Binding-site contacts:
Ligand atom CAJ contacts residue GLU63 of chain 1.B at 3.7 Å.
Ligand atom CAQ contacts residue GLU63 of chain 1.B at 2.8 Å.
Ligand atom N3 contacts residue MET94 of chain 1.B at 3.1 Å (h-bond).
Ligand atom CAZ contacts residue GLU63 of chain 1.B at 3.4 Å.
Ligand atom CBA contacts residue GLU63 of chain 1.B at 3.2 Å.
Ligand atom CAP contacts residue TYR93 of chain 1.B at 3.5 Å (hydrophobic).
Ligand atom OAF contacts residue ALA156 of chain 1.B at 3.5 Å.
Ligand atom CBG contacts residue ASP157 of chain 1.B at 3.7 Å.
Ligand atom C2 contacts residue ALA46 of chain 1.B at 3.5 Å (hydrophobic).
Ligand atom CAI contacts residue GLU63 of chain 1.B at 3.7 Å.
Ligand atom N1 contacts residue ALA46 of chain 1.B at 3.5 Å.
Ligand atom CBE contacts residue ASP157 of chain 1.B at 3.8 Å.
Ligand atom N1 contacts residue LEU146 of chain 1.B at 3.6 Å.
Ligand atom CBE contacts residue GLU63 of chain 1.B at 3.4 Å.
Ligand atom CAA contacts residue GLY159 of chain 1.B at 3.8 Å.
Ligand atom NAW contacts residue ASP157 of chain 1.B at 3.1 Å (salt-bridge).
Ligand atom NAX contacts residue ASP157 of chain 1.B at 3.3 Å (salt-bridge).
Ligand atom NAV contacts residue ASP157 of chain 1.B at 3.8 Å.
Ligand atom C2 contacts residue LEU146 of chain 1.B at 3.8 Å (hydrophobic).
Ligand atom CBG contacts residue MET67 of chain 1.B at 3.7 Å (hydrophobic).
Ligand atom NBK contacts residue ASP157 of chain 1.B at 3.6 Å.
Ligand atom CAG contacts residue GLU63 of chain 1.B at 3.7 Å.
Ligand atom CAK contacts residue ASP157 of chain 1.B at 3.3 Å.
Ligand atom CAP contacts residue MET94 of chain 1.B at 3.2 Å (hydrophobic).
Ligand atom CAZ contacts residue ASP157 of chain 1.B at 2.9 Å.
Ligand atom CBG contacts residue GLU63 of chain 1.B at 3.8 Å.
Ligand atom NAX contacts residue MET67 of chain 1.B at 3.5 Å (h-bond).
Ligand atom CAA contacts residue GLU63 of chain 1.B at 3.2 Å.
Ligand atom CAA contacts residue LYS48 of chain 1.B at 3.8 Å.
Ligand atom C2 contacts residue MET94 of chain 1.B at 3.6 Å (hydrophobic).
Ligand atom CAR contacts residue ASP157 of chain 1.B at 3.6 Å.
Ligand atom CAD contacts residue VAL155 of chain 1.B at 3.8 Å (hydrophobic).
Ligand atom NAW contacts residue GLU63 of chain 1.B at 3.1 Å (salt-bridge).
Ligand atom C2 contacts residue GLU92 of chain 1.B at 3.5 Å.
Ligand atom OAF contacts residue ASP157 of chain 1.B at 2.6 Å (salt-bridge).
Ligand atom NAX contacts residue GLU63 of chain 1.B at 2.9 Å (salt-bridge).
Ligand atom CBC contacts residue ASP157 of chain 1.B at 3.5 Å.
Ligand atom CAR contacts residue MET67 of chain 1.B at 3.8 Å (hydrophobic).
Ligand atom CAM contacts residue PHE158 of chain 1.B at 3.8 Å (hydrophobic).
Ligand atom CAQ contacts residue ASP157 of chain 1.B at 3.6 Å.

This protein binds this small molecule.
Small molecule (SMILES): Cc1cccc(-n2nc(C(C)(C)C)cc2NC(=O)Nc2ccc(Nc3ncnc4ccc(N)cc34)cc2)c1

Sequence of chain 1.B:
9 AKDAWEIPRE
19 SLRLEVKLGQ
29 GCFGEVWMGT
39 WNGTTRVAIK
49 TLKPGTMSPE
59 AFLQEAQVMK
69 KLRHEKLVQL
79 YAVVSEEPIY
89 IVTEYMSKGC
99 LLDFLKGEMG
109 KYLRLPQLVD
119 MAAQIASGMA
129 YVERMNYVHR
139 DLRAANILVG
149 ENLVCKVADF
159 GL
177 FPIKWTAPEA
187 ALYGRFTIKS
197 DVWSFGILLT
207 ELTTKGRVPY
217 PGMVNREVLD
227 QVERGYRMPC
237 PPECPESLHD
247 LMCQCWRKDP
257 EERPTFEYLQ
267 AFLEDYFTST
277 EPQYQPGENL